Binding-site contacts:
Ligand atom O53 contacts residue ARG167 of chain 1.B at 3.3 Å.
Ligand atom O44 contacts residue ARG167 of chain 1.B at 3.3 Å.
Ligand atom C42 contacts residue ARG167 of chain 1.B at 4.2 Å.
Ligand atom C43 contacts residue ARG167 of chain 1.B at 3.8 Å.
Ligand atom O53 contacts residue PHE249 of chain 1.B at 4.0 Å.

Sequence of chain 1.B:
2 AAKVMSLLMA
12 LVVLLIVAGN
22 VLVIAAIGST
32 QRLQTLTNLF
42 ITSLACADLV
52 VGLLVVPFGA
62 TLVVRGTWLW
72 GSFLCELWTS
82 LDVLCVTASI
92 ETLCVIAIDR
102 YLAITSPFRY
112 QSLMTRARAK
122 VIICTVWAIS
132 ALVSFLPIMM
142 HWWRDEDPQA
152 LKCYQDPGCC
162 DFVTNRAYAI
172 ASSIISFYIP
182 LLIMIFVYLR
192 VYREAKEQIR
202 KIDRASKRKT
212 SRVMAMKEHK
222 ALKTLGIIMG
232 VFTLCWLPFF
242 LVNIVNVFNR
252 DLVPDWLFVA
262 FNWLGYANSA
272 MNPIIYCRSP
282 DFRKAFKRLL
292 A

This protein binds this small molecule.
Small molecule (SMILES): CCCCCCCCCC(=O)N(CCO)C[C@@H](O)[C@@H](O)[C@@H](O)[C@@H](O)CO